Sequence of chain 1.A:
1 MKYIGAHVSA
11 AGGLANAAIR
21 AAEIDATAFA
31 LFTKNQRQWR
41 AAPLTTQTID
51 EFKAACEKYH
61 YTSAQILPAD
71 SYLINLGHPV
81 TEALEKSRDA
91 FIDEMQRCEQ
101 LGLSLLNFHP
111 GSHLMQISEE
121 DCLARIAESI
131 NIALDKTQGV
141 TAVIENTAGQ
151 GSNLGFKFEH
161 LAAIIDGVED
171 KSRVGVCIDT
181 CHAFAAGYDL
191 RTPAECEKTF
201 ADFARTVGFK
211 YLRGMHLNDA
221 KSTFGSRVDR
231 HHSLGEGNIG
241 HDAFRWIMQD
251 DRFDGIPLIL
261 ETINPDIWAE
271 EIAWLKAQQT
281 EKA

This small molecule binds to this protein.
Small molecule (SMILES): Cc1cn([C@H]2C[C@H](O[P](=O)(O)OC[C@H]3O[C@@H](n4ccc(N)nc4=O)C[C@@H]3O[P](=O)(O)OC[C@H]3O[C@@H](n4ccc(N)nc4=O)C[C@@H]3O)[C@@H](CO[P](=O)(O)O[C@H]3C[C@H](n4cnc5c(=O)nc(N)[nH]c54)O[C@@H]3CO[P](=O)(O)O[C@H]3C[C@H](n4ccc(N)nc4=O)O[C@@H]3CO[P](=O)(O)O[C@H]3C[C@H](n4cnc5c(=O)nc(N)[nH]c54)O[C@@H]3CO)O2)c(=O)[nH]c1=O

Binding-site contacts:
Ligand atom N2 contacts residue ARG230 of chain 1.A at 3.1 Å (salt-bridge).
Ligand atom N4 contacts residue GLU261 of chain 1.A at 3.0 Å (salt-bridge).
Ligand atom OP2 contacts residue ZN1 of chain 1.J at 1.9 Å.
Ligand atom O3' contacts residue ALA69 of chain 1.A at 3.4 Å.
Ligand atom P contacts residue ASP229 of chain 1.A at 3.5 Å.
Ligand atom C5' contacts residue ASP229 of chain 1.A at 3.2 Å.
Ligand atom O4' contacts residue PHE32 of chain 1.A at 3.7 Å.
Ligand atom C4 contacts residue TYR72 of chain 1.A at 3.3 Å (hydrophobic).
Ligand atom O5' contacts residue HIS109 of chain 1.A at 3.8 Å.
Ligand atom O4' contacts residue TYR72 of chain 1.A at 3.5 Å.
Ligand atom O2 contacts residue HIS7 of chain 1.A at 3.5 Å.
Ligand atom C4 contacts residue GLU261 of chain 1.A at 3.4 Å.
Ligand atom C6 contacts residue TYR72 of chain 1.A at 3.6 Å (hydrophobic).
Ligand atom C5 contacts residue HIS231 of chain 1.A at 3.6 Å.
Ligand atom O3' contacts residue ASP229 of chain 1.A at 3.1 Å (salt-bridge).
Ligand atom C5' contacts residue HIS109 of chain 1.A at 3.2 Å.
Ligand atom C3' contacts residue ASP229 of chain 1.A at 3.7 Å.
Ligand atom O3' contacts residue ZN1 of chain 1.J at 3.6 Å.
Ligand atom C1' contacts residue PHE32 of chain 1.A at 3.7 Å (hydrophobic).
Ligand atom N4 contacts residue TYR72 of chain 1.A at 3.5 Å.
Ligand atom C2' contacts residue HIS7 of chain 1.A at 3.3 Å.
Ligand atom OP1 contacts residue ASP229 of chain 1.A at 3.7 Å.
Ligand atom O3' contacts residue ARG230 of chain 1.A at 3.7 Å.
Ligand atom C5' contacts residue ARG230 of chain 1.A at 3.9 Å.
Ligand atom OP2 contacts residue HIS231 of chain 1.A at 3.0 Å (h-bond).
Ligand atom OP1 contacts residue HIS231 of chain 1.A at 2.8 Å (h-bond).
Ligand atom C2' contacts residue GLU261 of chain 1.A at 3.3 Å.
Ligand atom OP1 contacts residue HIS109 of chain 1.A at 2.8 Å (h-bond).
Ligand atom C5 contacts residue TYR72 of chain 1.A at 3.5 Å (hydrophobic).
Ligand atom C4' contacts residue TYR72 of chain 1.A at 3.8 Å (hydrophobic).
Ligand atom C3' contacts residue GLU261 of chain 1.A at 3.1 Å.
Ligand atom OP1 contacts residue ARG230 of chain 1.A at 3.6 Å.
Ligand atom N3 contacts residue GLU261 of chain 1.A at 3.8 Å.
Ligand atom OP1 contacts residue HIS182 of chain 1.A at 3.7 Å.
Ligand atom C4' contacts residue ASP229 of chain 1.A at 3.5 Å.
Ligand atom OP2 contacts residue HIS182 of chain 1.A at 3.0 Å (h-bond).
Ligand atom O3' contacts residue GLU261 of chain 1.A at 3.3 Å (salt-bridge).
Ligand atom OP2 contacts residue ASP229 of chain 1.A at 3.2 Å (salt-bridge).
Ligand atom N3 contacts residue TYR72 of chain 1.A at 3.5 Å.
Ligand atom P contacts residue ZN1 of chain 1.J at 3.2 Å.